Binding-site contacts:
Ligand atom O3B contacts residue LYS230 of chain 1.D at 2.8 Å (salt-bridge).
Ligand atom O4' contacts residue PHE187 of chain 1.D at 3.0 Å.
Ligand atom O5' contacts residue PRO300 of chain 1.D at 3.4 Å (h-bond).
Ligand atom O3' contacts residue LEU108 of chain 1.D at 3.2 Å (h-bond).
Ligand atom C2' contacts residue LEU108 of chain 1.D at 3.6 Å (hydrophobic).
Ligand atom O1A contacts residue SER301 of chain 1.D at 3.3 Å.
Ligand atom C6' contacts residue PRO300 of chain 1.D at 2.3 Å (hydrophobic).
Ligand atom O2' contacts residue GLN224 of chain 1.D at 3.4 Å.
Ligand atom O contacts residue LYS230 of chain 1.D at 2.7 Å (salt-bridge).
Ligand atom N6 contacts residue LEU283 of chain 1.D at 3.5 Å.
Ligand atom O2' contacts residue ASP256 of chain 1.D at 3.2 Å (salt-bridge).
Ligand atom O3A contacts residue SER225 of chain 1.D at 3.1 Å.
Ligand atom C2 contacts residue ILE255 of chain 1.D at 3.3 Å (hydrophobic).
Ligand atom O2B contacts residue THR226 of chain 1.D at 3.4 Å.
Ligand atom O5' contacts residue LYS230 of chain 1.D at 3.1 Å (salt-bridge).
Ligand atom PA contacts residue LEU108 of chain 1.D at 2.9 Å.
Ligand atom O1A contacts residue LEU108 of chain 1.D at 3.3 Å (h-bond).
Ligand atom PB contacts residue THR226 of chain 1.D at 2.3 Å.
Ligand atom C2 contacts residue ARG257 of chain 1.D at 3.7 Å.
Ligand atom C3' contacts residue LEU108 of chain 1.D at 3.4 Å (hydrophobic).
Ligand atom N1 contacts residue ARG286 of chain 1.D at 2.8 Å (salt-bridge).
Ligand atom O2A contacts residue THR107 of chain 1.D at 3.7 Å.
Ligand atom O2A contacts residue LEU108 of chain 1.D at 1.7 Å (h-bond).
Ligand atom C5' contacts residue PRO300 of chain 1.D at 2.6 Å (hydrophobic).
Ligand atom N3 contacts residue LEU303 of chain 1.D at 3.5 Å.
Ligand atom O3A contacts residue THR226 of chain 1.D at 1.7 Å (h-bond).
Ligand atom N6 contacts residue LEU281 of chain 1.D at 3.4 Å (h-bond).
Ligand atom O3B contacts residue THR226 of chain 1.D at 2.7 Å (h-bond).
Ligand atom N7 contacts residue THR107 of chain 1.D at 3.5 Å (h-bond).
Ligand atom O1A contacts residue GLY302 of chain 1.D at 2.4 Å (h-bond).
Ligand atom O1B contacts residue THR226 of chain 1.D at 2.4 Å.
Ligand atom C2 contacts residue ARG286 of chain 1.D at 2.7 Å.
Ligand atom C4 contacts residue ARG257 of chain 1.D at 3.5 Å.
Ligand atom O6' contacts residue TRP305 of chain 1.D at 3.6 Å.
Ligand atom N3 contacts residue ILE255 of chain 1.D at 3.5 Å (h-bond).
Ligand atom O5D contacts residue LEU108 of chain 1.D at 3.7 Å.
Ligand atom C1' contacts residue LYS230 of chain 1.D at 3.4 Å.
Ligand atom O6' contacts residue PRO300 of chain 1.D at 1.8 Å (h-bond).
Ligand atom O2A contacts residue GLY109 of chain 1.D at 3.5 Å (h-bond).
Ligand atom N3 contacts residue ARG257 of chain 1.D at 3.3 Å (salt-bridge).

Sequence of chain 1.D:
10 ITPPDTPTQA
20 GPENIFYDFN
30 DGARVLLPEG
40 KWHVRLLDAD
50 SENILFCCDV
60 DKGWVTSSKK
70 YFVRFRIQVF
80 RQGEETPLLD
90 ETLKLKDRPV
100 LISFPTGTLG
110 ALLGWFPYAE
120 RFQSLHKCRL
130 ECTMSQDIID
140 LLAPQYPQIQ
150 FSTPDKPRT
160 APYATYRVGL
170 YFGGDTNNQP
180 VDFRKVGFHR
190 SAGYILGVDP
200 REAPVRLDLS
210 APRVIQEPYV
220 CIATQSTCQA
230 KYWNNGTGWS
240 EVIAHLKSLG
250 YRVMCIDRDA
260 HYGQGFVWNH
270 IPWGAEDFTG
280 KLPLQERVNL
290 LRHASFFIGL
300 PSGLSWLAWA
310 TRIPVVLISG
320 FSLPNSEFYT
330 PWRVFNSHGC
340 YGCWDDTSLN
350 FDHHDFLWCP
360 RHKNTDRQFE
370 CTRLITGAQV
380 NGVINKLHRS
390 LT

The protein below binds the small molecule below.
Small molecule (SMILES): Nc1ncnc2c1ncn2[C@@H]1O[C@H](COP(=O)(O)OP(=O)(O)O[C@H]2O[C@@H]([C@H](O)CO)[C@H](O)[C@@H](O)[C@H]2O)[C@@H](O)[C@H]1O